Binding-site contacts:
Ligand atom N2 contacts residue SER315 of chain 1.A at 3.8 Å.
Ligand atom C8 contacts residue SER314 of chain 1.A at 3.8 Å.
Ligand atom C2 contacts residue CYS313 of chain 1.A at 4.0 Å (hydrophobic).
Ligand atom C2 contacts residue ASN146 of chain 1.A at 2.4 Å.
Ligand atom C8 contacts residue ASN245 of chain 1.A at 3.8 Å.
Ligand atom C1 contacts residue SER314 of chain 1.A at 4.0 Å.
Ligand atom C1 contacts residue ASN146 of chain 1.A at 1.4 Å.
Ligand atom C6 contacts residue PHE94 of chain 1.A at 4.0 Å (hydrophobic).
Ligand atom C1 contacts residue ARG312 of chain 1.A at 3.6 Å.
Ligand atom C6 contacts residue GLY247 of chain 1.A at 3.7 Å.
Ligand atom C8 contacts residue PHE244 of chain 1.A at 4.1 Å (hydrophobic).
Ligand atom C7 contacts residue VAL138 of chain 1.A at 4.1 Å (hydrophobic).
Ligand atom C7 contacts residue SER314 of chain 1.A at 3.8 Å.
Ligand atom C2 contacts residue PRO96 of chain 1.A at 4.0 Å (hydrophobic).
Ligand atom N2 contacts residue ASN146 of chain 1.A at 2.9 Å (h-bond).
Ligand atom O6 contacts residue GLU95 of chain 1.A at 4.1 Å.
Ligand atom O6 contacts residue PHE94 of chain 1.A at 3.0 Å (h-bond).
Ligand atom C2 contacts residue ARG312 of chain 1.A at 3.5 Å.
Ligand atom O5 contacts residue ARG312 of chain 1.A at 3.8 Å.
Ligand atom O6 contacts residue CYS313 of chain 1.A at 3.7 Å.
Ligand atom O7 contacts residue ASN245 of chain 1.A at 3.7 Å.
Ligand atom C5 contacts residue ARG312 of chain 1.A at 3.7 Å.
Ligand atom C3 contacts residue ARG312 of chain 1.A at 3.8 Å.
Ligand atom O5 contacts residue CYS313 of chain 1.A at 3.8 Å.
Ligand atom C5 contacts residue ASN146 of chain 1.A at 3.7 Å.
Ligand atom O5 contacts residue ASN146 of chain 1.A at 2.5 Å (h-bond).
Ligand atom C3 contacts residue ASN146 of chain 1.A at 3.6 Å.
Ligand atom C7 contacts residue PRO96 of chain 1.A at 3.9 Å (hydrophobic).
Ligand atom C3 contacts residue SER314 of chain 1.A at 4.1 Å.
Ligand atom C6 contacts residue ARG312 of chain 1.A at 3.8 Å.
Ligand atom C6 contacts residue GLU95 of chain 1.A at 3.2 Å.
Ligand atom C6 contacts residue CYS313 of chain 1.A at 3.7 Å (hydrophobic).
Ligand atom O6 contacts residue GLY247 of chain 1.A at 3.2 Å (h-bond).
Ligand atom C8 contacts residue VAL138 of chain 1.A at 3.3 Å (hydrophobic).
Ligand atom C1 contacts residue CYS313 of chain 1.A at 3.6 Å (hydrophobic).
Ligand atom C4 contacts residue ARG312 of chain 1.A at 3.3 Å.
Ligand atom N2 contacts residue SER314 of chain 1.A at 3.7 Å.
Ligand atom C8 contacts residue LEU145 of chain 1.A at 3.9 Å (hydrophobic).
Ligand atom C5 contacts residue SER314 of chain 1.A at 3.8 Å.
Ligand atom O7 contacts residue PRO96 of chain 1.A at 3.3 Å.

Sequence of chain 1.A:
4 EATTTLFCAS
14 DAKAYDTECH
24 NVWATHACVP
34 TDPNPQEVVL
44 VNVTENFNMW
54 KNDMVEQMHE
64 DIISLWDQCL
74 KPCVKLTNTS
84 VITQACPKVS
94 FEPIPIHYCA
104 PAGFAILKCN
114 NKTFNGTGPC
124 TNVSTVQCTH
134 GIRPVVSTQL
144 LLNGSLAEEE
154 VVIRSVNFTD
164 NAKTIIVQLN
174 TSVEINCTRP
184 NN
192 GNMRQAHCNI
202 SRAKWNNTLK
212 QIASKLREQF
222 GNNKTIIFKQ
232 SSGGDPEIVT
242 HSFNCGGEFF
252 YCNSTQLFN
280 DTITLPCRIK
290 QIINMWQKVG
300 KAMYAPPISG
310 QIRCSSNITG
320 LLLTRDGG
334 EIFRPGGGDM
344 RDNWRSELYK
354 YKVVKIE

This protein binds this small molecule.
Small molecule (SMILES): CC(=O)N[C@H]1[C@@H](O[C@H]2[C@H](O)[C@@H](NC(C)=O)CO[C@@H]2CO)O[C@H](CO)[C@@H](O[C@@H]2O[C@H](CO)[C@@H](O)[C@H](O)[C@@H]2O)[C@@H]1O